Sequence of chain 2.A:
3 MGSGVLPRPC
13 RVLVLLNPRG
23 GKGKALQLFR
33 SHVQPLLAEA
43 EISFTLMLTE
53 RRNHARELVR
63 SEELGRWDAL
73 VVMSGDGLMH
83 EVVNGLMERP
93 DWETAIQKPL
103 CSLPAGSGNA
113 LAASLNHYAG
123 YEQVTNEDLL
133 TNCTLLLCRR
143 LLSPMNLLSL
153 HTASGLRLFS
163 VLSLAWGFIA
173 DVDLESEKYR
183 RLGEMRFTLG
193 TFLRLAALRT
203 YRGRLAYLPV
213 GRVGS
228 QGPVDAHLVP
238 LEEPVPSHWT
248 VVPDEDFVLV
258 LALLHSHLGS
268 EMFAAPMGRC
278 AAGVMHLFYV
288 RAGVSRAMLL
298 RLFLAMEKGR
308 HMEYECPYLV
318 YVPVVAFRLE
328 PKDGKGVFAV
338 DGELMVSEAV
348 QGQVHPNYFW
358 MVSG

This small molecule binds to this protein.
Small molecule (SMILES): Oc1ccc(Nc2nc(-c3ccc(Cl)cc3)cs2)cc1

Binding-site contacts:
Ligand atom C2 contacts residue PHE170 of chain 2.A at 3.9 Å (hydrophobic).
Ligand atom C3 contacts residue MET303 of chain 2.A at 3.9 Å (hydrophobic).
Ligand atom C7 contacts residue MET303 of chain 2.A at 3.8 Å (hydrophobic).
Ligand atom S4 contacts residue PHE170 of chain 2.A at 3.5 Å.
Ligand atom C12 contacts residue ILE171 of chain 2.A at 3.8 Å (hydrophobic).
Ligand atom C10 contacts residue ILE171 of chain 2.A at 3.8 Å (hydrophobic).
Ligand atom C8 contacts residue ILE171 of chain 2.A at 3.7 Å (hydrophobic).
Ligand atom C18 contacts residue ILE171 of chain 2.A at 3.6 Å (hydrophobic).
Ligand atom C16 contacts residue MET269 of chain 2.A at 3.9 Å (hydrophobic).
Ligand atom N6 contacts residue PHE170 of chain 2.A at 3.7 Å.
Ligand atom C2 contacts residue THR193 of chain 2.A at 4.0 Å.
Ligand atom N1 contacts residue MET303 of chain 2.A at 3.9 Å.
Ligand atom N1 contacts residue ILE171 of chain 2.A at 3.8 Å.
Ligand atom C12 contacts residue ASP175 of chain 2.A at 3.4 Å.
Ligand atom N6 contacts residue THR193 of chain 2.A at 3.0 Å (h-bond).
Ligand atom C18 contacts residue ASP175 of chain 2.A at 3.3 Å.
Ligand atom CL contacts residue PHE285 of chain 2.A at 3.1 Å.
Ligand atom CL contacts residue HIS308 of chain 2.A at 3.8 Å.
Ligand atom C10 contacts residue THR193 of chain 2.A at 3.6 Å.
Ligand atom O20 contacts residue PHE189 of chain 2.A at 3.7 Å.
Ligand atom O20 contacts residue ILE171 of chain 2.A at 4.0 Å.
Ligand atom C17 contacts residue THR193 of chain 2.A at 3.6 Å.
Ligand atom N6 contacts residue PHE300 of chain 2.A at 3.7 Å.
Ligand atom C19 contacts residue MET269 of chain 2.A at 3.6 Å (hydrophobic).
Ligand atom C10 contacts residue PHE300 of chain 2.A at 3.9 Å (hydrophobic).
Ligand atom S4 contacts residue PHE300 of chain 2.A at 3.7 Å.
Ligand atom C8 contacts residue MET303 of chain 2.A at 3.8 Å (hydrophobic).
Ligand atom S4 contacts residue THR193 of chain 2.A at 3.9 Å.
Ligand atom N1 contacts residue PHE300 of chain 2.A at 3.8 Å.
Ligand atom C18 contacts residue PHE189 of chain 2.A at 3.9 Å (hydrophobic).
Ligand atom C16 contacts residue ILE171 of chain 2.A at 3.9 Å (hydrophobic).
Ligand atom C18 contacts residue VAL174 of chain 2.A at 3.6 Å (hydrophobic).
Ligand atom C17 contacts residue VAL174 of chain 2.A at 3.5 Å (hydrophobic).
Ligand atom C19 contacts residue LEU265 of chain 2.A at 3.8 Å (hydrophobic).
Ligand atom C17 contacts residue ILE171 of chain 2.A at 3.9 Å (hydrophobic).
Ligand atom C16 contacts residue PHE300 of chain 2.A at 3.9 Å (hydrophobic).
Ligand atom C5 contacts residue LEU296 of chain 2.A at 3.3 Å (hydrophobic).
Ligand atom C14 contacts residue MET303 of chain 2.A at 3.9 Å (hydrophobic).
Ligand atom C2 contacts residue PHE300 of chain 2.A at 3.4 Å (hydrophobic).
Ligand atom O20 contacts residue ASP175 of chain 2.A at 2.6 Å (salt-bridge).